Binding-site contacts:
Ligand atom C7 contacts residue ASN280 of chain 1.B at 3.9 Å.
Ligand atom C4 contacts residue ASN282 of chain 1.B at 4.2 Å.
Ligand atom C3 contacts residue ASN282 of chain 1.B at 3.8 Å.
Ligand atom C1 contacts residue ASN282 of chain 1.B at 1.4 Å.
Ligand atom C5 contacts residue ASN282 of chain 1.B at 3.7 Å.
Ligand atom O7 contacts residue ASN282 of chain 1.B at 3.0 Å (h-bond).
Ligand atom C8 contacts residue ASN280 of chain 1.B at 3.8 Å.
Ligand atom N2 contacts residue ASN282 of chain 1.B at 2.9 Å (h-bond).
Ligand atom C2 contacts residue ASN282 of chain 1.B at 2.5 Å.
Ligand atom C8 contacts residue GLU281 of chain 1.B at 4.4 Å.
Ligand atom C8 contacts residue ASN282 of chain 1.B at 4.3 Å.
Ligand atom O5 contacts residue ASN282 of chain 1.B at 2.4 Å (h-bond).
Ligand atom C7 contacts residue ASN282 of chain 1.B at 3.1 Å.
Ligand atom O7 contacts residue ASN280 of chain 1.B at 3.2 Å (h-bond).

A protein and the small-molecule ligand that binds it are described below.
Small molecule (SMILES): CC(=O)N[C@@H]1[C@@H](O)[C@H](O)[C@@H](CO)O[C@H]1O

Sequence of chain 1.B:
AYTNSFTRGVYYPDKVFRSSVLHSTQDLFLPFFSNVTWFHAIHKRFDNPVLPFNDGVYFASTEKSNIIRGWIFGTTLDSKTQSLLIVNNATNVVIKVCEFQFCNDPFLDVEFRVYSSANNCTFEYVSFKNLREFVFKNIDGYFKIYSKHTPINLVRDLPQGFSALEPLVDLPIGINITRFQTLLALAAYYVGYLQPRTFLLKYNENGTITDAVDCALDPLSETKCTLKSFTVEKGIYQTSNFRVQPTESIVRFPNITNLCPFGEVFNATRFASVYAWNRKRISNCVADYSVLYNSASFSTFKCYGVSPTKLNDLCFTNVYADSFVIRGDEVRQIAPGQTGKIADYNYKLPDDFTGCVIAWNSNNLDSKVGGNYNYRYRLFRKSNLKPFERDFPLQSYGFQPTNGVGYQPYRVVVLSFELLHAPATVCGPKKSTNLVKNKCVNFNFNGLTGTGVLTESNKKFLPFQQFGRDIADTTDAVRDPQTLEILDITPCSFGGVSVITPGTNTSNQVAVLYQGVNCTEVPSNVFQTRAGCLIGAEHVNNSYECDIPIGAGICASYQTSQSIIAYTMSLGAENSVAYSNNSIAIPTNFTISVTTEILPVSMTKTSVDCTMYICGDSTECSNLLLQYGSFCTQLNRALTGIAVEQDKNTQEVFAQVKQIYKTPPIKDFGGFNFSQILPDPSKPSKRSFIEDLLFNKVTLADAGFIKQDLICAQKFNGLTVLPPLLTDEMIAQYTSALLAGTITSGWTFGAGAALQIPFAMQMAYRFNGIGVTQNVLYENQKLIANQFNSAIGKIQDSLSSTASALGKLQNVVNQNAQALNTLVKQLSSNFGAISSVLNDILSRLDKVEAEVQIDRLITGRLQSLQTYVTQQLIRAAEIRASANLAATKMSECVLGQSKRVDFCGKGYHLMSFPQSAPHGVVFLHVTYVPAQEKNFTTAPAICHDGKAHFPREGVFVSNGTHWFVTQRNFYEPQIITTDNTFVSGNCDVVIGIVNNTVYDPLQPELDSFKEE